Sequence of chain 1.E:
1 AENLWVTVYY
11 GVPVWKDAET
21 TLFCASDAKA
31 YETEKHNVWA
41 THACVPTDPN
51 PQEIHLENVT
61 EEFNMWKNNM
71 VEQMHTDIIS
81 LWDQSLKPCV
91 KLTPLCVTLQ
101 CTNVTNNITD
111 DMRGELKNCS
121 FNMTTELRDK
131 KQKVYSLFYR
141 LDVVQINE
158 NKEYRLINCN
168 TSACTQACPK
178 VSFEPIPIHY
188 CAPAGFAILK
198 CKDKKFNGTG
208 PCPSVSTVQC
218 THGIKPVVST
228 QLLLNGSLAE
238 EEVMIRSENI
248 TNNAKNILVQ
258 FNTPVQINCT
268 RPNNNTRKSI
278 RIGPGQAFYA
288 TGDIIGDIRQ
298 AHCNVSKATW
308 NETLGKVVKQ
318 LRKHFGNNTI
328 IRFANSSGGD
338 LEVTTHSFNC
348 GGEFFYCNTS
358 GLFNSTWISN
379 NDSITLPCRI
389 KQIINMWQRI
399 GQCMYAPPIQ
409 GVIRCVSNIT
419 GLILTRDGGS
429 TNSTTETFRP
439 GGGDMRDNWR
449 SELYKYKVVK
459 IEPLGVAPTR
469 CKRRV

A small-molecule ligand and the protein it binds are described below.
Small molecule (SMILES): CC(=O)N[C@@H]1[C@@H](O)[C@H](O)[C@@H](CO)O[C@H]1O

Binding-site contacts:
Ligand atom C3 contacts residue ASN271 of chain 1.E at 3.8 Å.
Ligand atom C2 contacts residue ASN271 of chain 1.E at 2.5 Å.
Ligand atom C5 contacts residue ASN271 of chain 1.E at 3.7 Å.
Ligand atom C8 contacts residue VAL410 of chain 1.E at 4.1 Å (hydrophobic).
Ligand atom C4 contacts residue ASN271 of chain 1.E at 4.2 Å.
Ligand atom C1 contacts residue ASN271 of chain 1.E at 1.4 Å.
Ligand atom O5 contacts residue ASN271 of chain 1.E at 2.4 Å (h-bond).
Ligand atom O5 contacts residue ILE292 of chain 1.E at 4.0 Å.
Ligand atom C7 contacts residue ASN271 of chain 1.E at 3.5 Å.
Ligand atom O6 contacts residue ILE292 of chain 1.E at 3.4 Å.
Ligand atom C6 contacts residue ILE292 of chain 1.E at 4.4 Å (hydrophobic).
Ligand atom O7 contacts residue ASN271 of chain 1.E at 3.8 Å.
Ligand atom N2 contacts residue ASN271 of chain 1.E at 2.9 Å (h-bond).